This small molecule binds to this protein.
Small molecule (SMILES): C[C@@H](C(=O)C(=O)O)c1ccccc1

Binding-site contacts:
Ligand atom CAF contacts residue PHE311 of chain 1.A at 4.1 Å (hydrophobic).
Ligand atom CAI contacts residue TRP119 of chain 1.A at 3.9 Å (hydrophobic).
Ligand atom CAD contacts residue MET260 of chain 1.A at 4.2 Å (hydrophobic).
Ligand atom OAM contacts residue ARG147 of chain 1.A at 2.8 Å (salt-bridge).
Ligand atom OAM contacts residue TRP119 of chain 1.A at 2.9 Å (h-bond).
Ligand atom CAI contacts residue FE1 of chain 1.E at 3.1 Å.
Ligand atom CAC contacts residue PHE307 of chain 1.A at 4.0 Å (hydrophobic).
Ligand atom OAM contacts residue FE1 of chain 1.E at 4.3 Å.
Ligand atom CAF contacts residue ASP292 of chain 1.A at 3.4 Å.
Ligand atom CAA contacts residue MET260 of chain 1.A at 3.9 Å (hydrophobic).
Ligand atom CAE contacts residue MET260 of chain 1.A at 3.2 Å (hydrophobic).
Ligand atom CAJ contacts residue CYS156 of chain 1.A at 3.5 Å (hydrophobic).
Ligand atom OAK contacts residue HIS263 of chain 1.A at 3.1 Å.
Ligand atom CAE contacts residue HIS263 of chain 1.A at 4.1 Å.
Ligand atom CAB contacts residue PHE307 of chain 1.A at 3.7 Å (hydrophobic).
Ligand atom CAF contacts residue MET260 of chain 1.A at 3.6 Å (hydrophobic).
Ligand atom OAK contacts residue PHE311 of chain 1.A at 3.9 Å.
Ligand atom CAD contacts residue PHE311 of chain 1.A at 4.2 Å (hydrophobic).
Ligand atom CAE contacts residue PHE311 of chain 1.A at 4.0 Å (hydrophobic).
Ligand atom CAE contacts residue ASP292 of chain 1.A at 4.1 Å.
Ligand atom CAH contacts residue FE1 of chain 1.E at 2.9 Å.
Ligand atom OAK contacts residue MET260 of chain 1.A at 3.9 Å.
Ligand atom CAH contacts residue HIS263 of chain 1.A at 4.3 Å.
Ligand atom OAL contacts residue ARG147 of chain 1.A at 3.5 Å (salt-bridge).
Ligand atom OAL contacts residue MET318 of chain 1.A at 4.0 Å.
Ligand atom CAA contacts residue PHE164 of chain 1.A at 4.1 Å (hydrophobic).
Ligand atom OAK contacts residue FE1 of chain 1.E at 2.1 Å.
Ligand atom CAA contacts residue ALA293 of chain 1.A at 3.8 Å (hydrophobic).
Ligand atom CAH contacts residue HIS315 of chain 1.A at 4.0 Å.
Ligand atom CAF contacts residue ALA293 of chain 1.A at 4.0 Å (hydrophobic).
Ligand atom CAA contacts residue LEU348 of chain 1.A at 4.3 Å (hydrophobic).
Ligand atom CAJ contacts residue MET260 of chain 1.A at 4.0 Å (hydrophobic).
Ligand atom OAK contacts residue HIS315 of chain 1.A at 3.4 Å (h-bond).
Ligand atom OAL contacts residue HIS315 of chain 1.A at 3.1 Å (h-bond).
Ligand atom CAJ contacts residue SAH1 of chain 1.C at 3.8 Å.
Ligand atom CAG contacts residue TRP119 of chain 1.A at 4.1 Å (hydrophobic).
Ligand atom CAI contacts residue ARG147 of chain 1.A at 3.6 Å.
Ligand atom CAI contacts residue HIS315 of chain 1.A at 3.9 Å.
Ligand atom OAL contacts residue FE1 of chain 1.E at 2.5 Å.
Ligand atom CAB contacts residue ILE159 of chain 1.A at 4.1 Å (hydrophobic).

Sequence of chain 1.A:
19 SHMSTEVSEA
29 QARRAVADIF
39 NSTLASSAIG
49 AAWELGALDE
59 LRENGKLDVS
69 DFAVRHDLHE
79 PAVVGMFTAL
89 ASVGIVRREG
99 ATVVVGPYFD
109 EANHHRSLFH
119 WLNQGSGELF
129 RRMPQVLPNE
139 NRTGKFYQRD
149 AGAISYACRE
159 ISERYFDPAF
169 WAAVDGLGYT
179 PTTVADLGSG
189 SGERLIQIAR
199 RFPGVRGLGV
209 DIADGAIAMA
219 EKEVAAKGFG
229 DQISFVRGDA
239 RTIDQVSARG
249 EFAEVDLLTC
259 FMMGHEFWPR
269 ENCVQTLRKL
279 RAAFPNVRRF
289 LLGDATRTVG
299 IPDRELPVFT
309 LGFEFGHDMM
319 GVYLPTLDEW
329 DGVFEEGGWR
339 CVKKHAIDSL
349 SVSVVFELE